Sequence of chain 1.A:
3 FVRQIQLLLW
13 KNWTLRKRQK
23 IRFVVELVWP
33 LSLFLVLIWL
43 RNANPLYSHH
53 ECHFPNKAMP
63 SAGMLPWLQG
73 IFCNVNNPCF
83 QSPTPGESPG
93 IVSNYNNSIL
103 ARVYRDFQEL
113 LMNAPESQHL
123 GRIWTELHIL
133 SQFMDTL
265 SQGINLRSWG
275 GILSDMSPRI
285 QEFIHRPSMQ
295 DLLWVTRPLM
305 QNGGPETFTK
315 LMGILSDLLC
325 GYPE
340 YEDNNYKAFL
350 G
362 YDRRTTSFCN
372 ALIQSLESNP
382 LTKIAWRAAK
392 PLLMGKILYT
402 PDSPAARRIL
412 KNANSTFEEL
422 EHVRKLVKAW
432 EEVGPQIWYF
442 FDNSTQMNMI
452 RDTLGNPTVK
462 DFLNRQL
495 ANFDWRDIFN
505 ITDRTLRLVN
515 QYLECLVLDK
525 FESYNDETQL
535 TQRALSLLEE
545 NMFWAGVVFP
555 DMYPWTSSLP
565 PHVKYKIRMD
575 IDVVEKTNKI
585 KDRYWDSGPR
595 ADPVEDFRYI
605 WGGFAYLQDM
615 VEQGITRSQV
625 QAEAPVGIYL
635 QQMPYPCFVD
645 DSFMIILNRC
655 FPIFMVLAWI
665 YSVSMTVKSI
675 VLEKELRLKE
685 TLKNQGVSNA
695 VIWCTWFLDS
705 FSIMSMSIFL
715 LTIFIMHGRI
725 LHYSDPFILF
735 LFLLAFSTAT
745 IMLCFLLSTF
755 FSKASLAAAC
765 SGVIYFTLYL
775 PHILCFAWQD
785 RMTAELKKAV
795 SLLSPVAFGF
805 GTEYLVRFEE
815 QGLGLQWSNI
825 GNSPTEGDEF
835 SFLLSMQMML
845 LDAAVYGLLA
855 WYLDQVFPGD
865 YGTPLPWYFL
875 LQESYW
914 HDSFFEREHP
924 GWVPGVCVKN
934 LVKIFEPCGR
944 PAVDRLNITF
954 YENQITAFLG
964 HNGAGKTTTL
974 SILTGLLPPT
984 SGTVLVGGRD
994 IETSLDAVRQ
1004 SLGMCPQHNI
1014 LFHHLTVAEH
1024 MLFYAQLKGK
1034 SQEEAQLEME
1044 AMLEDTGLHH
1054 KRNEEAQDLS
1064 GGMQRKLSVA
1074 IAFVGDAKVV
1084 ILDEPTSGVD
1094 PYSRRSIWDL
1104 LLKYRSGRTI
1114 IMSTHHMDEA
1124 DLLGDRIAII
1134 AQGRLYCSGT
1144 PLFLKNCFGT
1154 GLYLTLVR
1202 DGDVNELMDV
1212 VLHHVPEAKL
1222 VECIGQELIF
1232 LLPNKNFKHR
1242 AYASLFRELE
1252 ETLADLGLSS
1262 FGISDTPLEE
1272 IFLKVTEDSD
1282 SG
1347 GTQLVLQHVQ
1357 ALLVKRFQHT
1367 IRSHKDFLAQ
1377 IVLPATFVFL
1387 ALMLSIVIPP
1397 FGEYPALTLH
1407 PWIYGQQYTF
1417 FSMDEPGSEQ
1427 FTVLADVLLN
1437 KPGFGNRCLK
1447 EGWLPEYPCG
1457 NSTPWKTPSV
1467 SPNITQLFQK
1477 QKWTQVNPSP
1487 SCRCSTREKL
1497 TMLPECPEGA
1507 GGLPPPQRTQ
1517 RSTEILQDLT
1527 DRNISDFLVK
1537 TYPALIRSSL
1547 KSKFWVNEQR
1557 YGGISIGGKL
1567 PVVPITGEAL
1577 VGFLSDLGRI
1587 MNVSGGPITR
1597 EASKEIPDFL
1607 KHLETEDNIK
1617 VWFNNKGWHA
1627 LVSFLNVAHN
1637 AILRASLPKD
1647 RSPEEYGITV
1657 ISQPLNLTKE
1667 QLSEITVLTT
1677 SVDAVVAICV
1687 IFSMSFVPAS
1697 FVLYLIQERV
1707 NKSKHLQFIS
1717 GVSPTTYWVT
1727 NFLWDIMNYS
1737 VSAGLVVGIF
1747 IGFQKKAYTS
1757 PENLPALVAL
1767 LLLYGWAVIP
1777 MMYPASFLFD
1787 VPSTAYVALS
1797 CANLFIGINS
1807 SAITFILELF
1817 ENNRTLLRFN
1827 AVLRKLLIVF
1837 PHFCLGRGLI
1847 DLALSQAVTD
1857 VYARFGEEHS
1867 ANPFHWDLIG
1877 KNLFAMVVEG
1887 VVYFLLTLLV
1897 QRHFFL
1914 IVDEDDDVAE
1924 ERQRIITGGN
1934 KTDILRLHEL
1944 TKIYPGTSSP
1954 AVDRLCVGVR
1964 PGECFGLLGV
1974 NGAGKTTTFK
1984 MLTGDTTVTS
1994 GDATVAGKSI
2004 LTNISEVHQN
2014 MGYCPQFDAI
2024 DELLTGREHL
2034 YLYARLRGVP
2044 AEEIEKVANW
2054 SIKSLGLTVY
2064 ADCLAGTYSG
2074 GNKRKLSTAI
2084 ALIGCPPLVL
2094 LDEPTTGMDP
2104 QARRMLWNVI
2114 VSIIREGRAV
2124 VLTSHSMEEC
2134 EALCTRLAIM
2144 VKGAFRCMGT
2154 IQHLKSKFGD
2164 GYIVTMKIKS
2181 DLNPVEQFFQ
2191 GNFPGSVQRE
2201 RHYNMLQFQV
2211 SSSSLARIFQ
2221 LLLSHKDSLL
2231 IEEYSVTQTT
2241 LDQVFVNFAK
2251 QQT

Binding-site contacts:
Ligand atom C6 contacts residue ASN98 of chain 1.A at 4.3 Å.
Ligand atom N2 contacts residue ASN98 of chain 1.A at 2.9 Å (h-bond).
Ligand atom C2 contacts residue ASN98 of chain 1.A at 2.4 Å.
Ligand atom C8 contacts residue ASN98 of chain 1.A at 4.3 Å.
Ligand atom O6 contacts residue ASN98 of chain 1.A at 3.8 Å.
Ligand atom O5 contacts residue ASN98 of chain 1.A at 2.4 Å (h-bond).
Ligand atom C3 contacts residue ASN98 of chain 1.A at 3.8 Å.
Ligand atom C4 contacts residue ASN98 of chain 1.A at 4.2 Å.
Ligand atom O7 contacts residue ASN98 of chain 1.A at 2.8 Å (h-bond).
Ligand atom C6 contacts residue PRO87 of chain 1.A at 3.4 Å (hydrophobic).
Ligand atom O6 contacts residue PRO87 of chain 1.A at 3.6 Å.
Ligand atom C5 contacts residue ASN98 of chain 1.A at 3.7 Å.
Ligand atom O6 contacts residue ILE93 of chain 1.A at 3.3 Å.
Ligand atom C7 contacts residue ASN98 of chain 1.A at 3.0 Å.
Ligand atom C6 contacts residue ILE93 of chain 1.A at 4.2 Å (hydrophobic).
Ligand atom C1 contacts residue ASN98 of chain 1.A at 1.5 Å.
Ligand atom O6 contacts residue SER95 of chain 1.A at 4.1 Å.

This small molecule binds to this protein.
Small molecule (SMILES): CC(=O)N[C@@H]1[C@@H](O)[C@H](O)[C@@H](CO)O[C@H]1O